Sequence of chain 1.C:
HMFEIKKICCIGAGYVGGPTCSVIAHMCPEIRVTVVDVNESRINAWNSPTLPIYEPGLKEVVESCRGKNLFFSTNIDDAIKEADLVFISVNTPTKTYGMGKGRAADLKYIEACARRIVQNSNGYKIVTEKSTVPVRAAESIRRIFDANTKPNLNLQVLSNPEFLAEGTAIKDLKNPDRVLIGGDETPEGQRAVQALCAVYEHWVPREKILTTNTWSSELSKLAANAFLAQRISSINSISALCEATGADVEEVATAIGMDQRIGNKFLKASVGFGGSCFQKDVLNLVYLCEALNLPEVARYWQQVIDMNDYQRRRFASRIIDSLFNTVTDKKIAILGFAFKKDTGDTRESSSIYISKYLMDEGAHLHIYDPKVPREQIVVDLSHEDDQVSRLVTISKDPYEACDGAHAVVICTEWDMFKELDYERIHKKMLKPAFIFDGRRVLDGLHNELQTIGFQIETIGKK

A protein and the small-molecule ligand that binds it are described below.
Small molecule (SMILES): O=c1ccn([C@@H]2O[C@H](CO[P](=O)(O)O[P](=O)(O)O[C@H]3OC[C@@H](O)[C@H](O)[C@H]3O)[C@@H](O)[C@H]2O)c(=O)[nH]1

Sequence of chain 1.E:
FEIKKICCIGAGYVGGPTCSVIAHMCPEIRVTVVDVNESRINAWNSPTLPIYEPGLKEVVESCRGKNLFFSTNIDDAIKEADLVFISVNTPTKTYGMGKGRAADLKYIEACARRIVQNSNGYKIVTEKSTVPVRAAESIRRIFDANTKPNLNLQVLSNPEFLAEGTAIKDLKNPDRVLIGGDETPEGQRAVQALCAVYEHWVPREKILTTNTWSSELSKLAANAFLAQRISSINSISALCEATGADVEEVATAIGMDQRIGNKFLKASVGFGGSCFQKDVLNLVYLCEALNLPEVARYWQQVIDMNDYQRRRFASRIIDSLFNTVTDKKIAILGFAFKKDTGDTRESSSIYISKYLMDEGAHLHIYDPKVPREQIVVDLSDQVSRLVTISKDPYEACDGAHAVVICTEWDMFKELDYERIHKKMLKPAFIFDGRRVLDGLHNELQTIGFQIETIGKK

Binding-site contacts:
Ligand atom O2A contacts residue PHE278 of chain 1.C at 3.6 Å.
Ligand atom O2D contacts residue ARG443 of chain 1.C at 2.7 Å (salt-bridge).
Ligand atom C4' contacts residue LEU164 of chain 1.C at 3.6 Å (hydrophobic).
Ligand atom O2B contacts residue ALA165 of chain 1.C at 3.5 Å.
Ligand atom O2 contacts residue ARG443 of chain 1.C at 3.6 Å (salt-bridge).
Ligand atom N1 contacts residue ILE232 of chain 1.C at 3.5 Å.
Ligand atom O3A contacts residue ALA165 of chain 1.C at 3.6 Å.
Ligand atom C5' contacts residue CYS277 of chain 1.C at 3.6 Å (hydrophobic).
Ligand atom C4' contacts residue LYS221 of chain 1.C at 3.4 Å.
Ligand atom C3' contacts residue LEU164 of chain 1.C at 3.5 Å (hydrophobic).
Ligand atom O3' contacts residue ARG261 of chain 1.E at 3.0 Å (salt-bridge).
Ligand atom O3' contacts residue PHE163 of chain 1.C at 2.8 Å (h-bond).
Ligand atom O2D contacts residue PHE339 of chain 1.C at 3.5 Å (h-bond).
Ligand atom O3B contacts residue ALA165 of chain 1.C at 3.6 Å.
Ligand atom O4D contacts residue ILE232 of chain 1.C at 3.4 Å.
Ligand atom O4 contacts residue PHE266 of chain 1.C at 3.3 Å.
Ligand atom O4D contacts residue PHE273 of chain 1.C at 3.3 Å.
Ligand atom O3D contacts residue GLY274 of chain 1.C at 2.9 Å (h-bond).
Ligand atom O3D contacts residue PHE339 of chain 1.C at 2.8 Å (h-bond).
Ligand atom C6 contacts residue ILE232 of chain 1.C at 3.5 Å (hydrophobic).
Ligand atom O2B contacts residue PHE339 of chain 1.C at 3.5 Å.
Ligand atom O2D contacts residue LYS340 of chain 1.C at 3.6 Å.
Ligand atom O4' contacts residue LYS221 of chain 1.C at 2.9 Å (salt-bridge).
Ligand atom O3A contacts residue LYS340 of chain 1.C at 3.4 Å (salt-bridge).
Ligand atom O1B contacts residue PHE339 of chain 1.C at 3.4 Å.
Ligand atom O2 contacts residue SER270 of chain 1.C at 2.7 Å (h-bond).
Ligand atom O4 contacts residue LYS268 of chain 1.C at 3.0 Å (salt-bridge).
Ligand atom O4' contacts residue PHE163 of chain 1.C at 3.2 Å.
Ligand atom C3' contacts residue PHE163 of chain 1.C at 3.4 Å (hydrophobic).
Ligand atom O2B contacts residue GLU166 of chain 1.C at 2.9 Å (salt-bridge).
Ligand atom N3 contacts residue LYS268 of chain 1.C at 2.8 Å (salt-bridge).
Ligand atom O4' contacts residue LEU164 of chain 1.C at 3.1 Å (h-bond).
Ligand atom C3D contacts residue PHE339 of chain 1.C at 3.6 Å (hydrophobic).
Ligand atom O4' contacts residue GLU162 of chain 1.C at 3.0 Å (salt-bridge).
Ligand atom C4D contacts residue GLY274 of chain 1.C at 3.4 Å.
Ligand atom O2' contacts residue ARG261 of chain 1.E at 2.9 Å (salt-bridge).
Ligand atom O5' contacts residue CYS277 of chain 1.C at 3.1 Å.
Ligand atom O2A contacts residue PHE266 of chain 1.C at 3.2 Å.
Ligand atom C1' contacts residue PHE278 of chain 1.C at 3.6 Å (hydrophobic).
Ligand atom O1A contacts residue LYS340 of chain 1.C at 2.8 Å (salt-bridge).